A small-molecule ligand and the protein it binds are described below.
Small molecule (SMILES): CC(=O)N[C@@H]1[C@@H](O)[C@H](O)[C@@H](CO)O[C@H]1O

Sequence of chain 33.F:
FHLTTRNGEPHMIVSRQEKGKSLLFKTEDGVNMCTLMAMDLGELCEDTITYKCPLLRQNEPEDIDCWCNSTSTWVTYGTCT

Binding-site contacts:
Ligand atom C2 contacts residue ASN69 of chain 33.F at 4.2 Å.
Ligand atom N2 contacts residue VAL31 of chain 33.F at 4.0 Å.
Ligand atom C3 contacts residue VAL31 of chain 33.F at 3.0 Å (hydrophobic).
Ligand atom C6 contacts residue LEU24 of chain 33.F at 4.5 Å (hydrophobic).
Ligand atom O6 contacts residue NAG1 of chain 33.DA at 3.0 Å.
Ligand atom O1 contacts residue ASN69 of chain 33.F at 2.1 Å (h-bond).
Ligand atom C3 contacts residue NAG1 of chain 33.DA at 3.7 Å.
Ligand atom O5 contacts residue MET33 of chain 33.F at 4.2 Å.
Ligand atom C2 contacts residue VAL31 of chain 33.F at 4.0 Å (hydrophobic).
Ligand atom O3 contacts residue NAG1 of chain 33.DA at 2.6 Å (h-bond).
Ligand atom C5 contacts residue NAG1 of chain 33.DA at 4.3 Å.
Ligand atom C7 contacts residue SER70 of chain 33.F at 4.4 Å.
Ligand atom C1 contacts residue ASN69 of chain 33.F at 2.7 Å.
Ligand atom C6 contacts residue NAG1 of chain 33.DA at 4.3 Å.
Ligand atom O4 contacts residue VAL31 of chain 33.F at 3.3 Å.
Ligand atom C4 contacts residue VAL31 of chain 33.F at 3.8 Å (hydrophobic).
Ligand atom C8 contacts residue ASN69 of chain 33.F at 3.4 Å.
Ligand atom N2 contacts residue ASN69 of chain 33.F at 4.3 Å.
Ligand atom C5 contacts residue ASN69 of chain 33.F at 3.7 Å.
Ligand atom O1 contacts residue SER70 of chain 33.F at 4.2 Å.
Ligand atom C1 contacts residue VAL31 of chain 33.F at 4.3 Å (hydrophobic).
Ligand atom O1 contacts residue MET33 of chain 33.F at 3.9 Å.
Ligand atom O5 contacts residue ASN69 of chain 33.F at 2.8 Å (h-bond).
Ligand atom C5 contacts residue MET33 of chain 33.F at 3.7 Å (hydrophobic).
Ligand atom O1 contacts residue VAL31 of chain 33.F at 3.4 Å (h-bond).
Ligand atom C6 contacts residue ASN69 of chain 33.F at 4.4 Å.
Ligand atom C7 contacts residue ASN69 of chain 33.F at 3.8 Å.
Ligand atom C8 contacts residue SER70 of chain 33.F at 3.7 Å.
Ligand atom O4 contacts residue NAG1 of chain 33.DA at 3.0 Å.
Ligand atom O7 contacts residue ASN69 of chain 33.F at 3.8 Å.
Ligand atom C6 contacts residue MET33 of chain 33.F at 3.5 Å (hydrophobic).
Ligand atom C8 contacts residue ARG57 of chain 33.F at 4.2 Å.
Ligand atom C5 contacts residue VAL31 of chain 33.F at 4.2 Å (hydrophobic).
Ligand atom C4 contacts residue NAG1 of chain 33.DA at 3.2 Å.
Ligand atom O3 contacts residue VAL31 of chain 33.F at 3.6 Å.